Binding-site contacts:
Ligand atom CAR contacts residue PHE300 of chain 1.A at 4.2 Å (hydrophobic).
Ligand atom CAK contacts residue TYR344 of chain 1.A at 3.5 Å (hydrophobic).
Ligand atom CAJ contacts residue TRP289 of chain 1.A at 4.1 Å (hydrophobic).
Ligand atom OAC contacts residue TYR127 of chain 1.A at 3.4 Å (h-bond).
Ligand atom CAD contacts residue PHE341 of chain 1.A at 3.9 Å (hydrophobic).
Ligand atom NAO contacts residue TYR344 of chain 1.A at 4.4 Å.
Ligand atom NAN contacts residue TYR340 of chain 1.A at 3.7 Å.
Ligand atom CAF contacts residue TRP289 of chain 1.A at 3.8 Å (hydrophobic).
Ligand atom NAN contacts residue VX1 of chain 1.C at 4.0 Å.
Ligand atom CAH contacts residue TYR344 of chain 1.A at 3.8 Å (hydrophobic).
Ligand atom NAO contacts residue PHE298 of chain 1.A at 3.5 Å (h-bond).
Ligand atom CAE contacts residue VAL297 of chain 1.A at 3.6 Å (hydrophobic).
Ligand atom CAE contacts residue PHE298 of chain 1.A at 3.1 Å (hydrophobic).
Ligand atom CAE contacts residue TYR344 of chain 1.A at 4.0 Å (hydrophobic).
Ligand atom CAQ contacts residue TRP289 of chain 1.A at 4.2 Å (hydrophobic).
Ligand atom CAI contacts residue TYR75 of chain 1.A at 3.9 Å (hydrophobic).
Ligand atom CAD contacts residue TYR127 of chain 1.A at 3.7 Å (hydrophobic).
Ligand atom CAI contacts residue TRP289 of chain 1.A at 3.6 Å (hydrophobic).
Ligand atom CAD contacts residue PHE300 of chain 1.A at 4.2 Å (hydrophobic).
Ligand atom NAA contacts residue TYR75 of chain 1.A at 4.0 Å.
Ligand atom CAH contacts residue PHE298 of chain 1.A at 4.2 Å (hydrophobic).
Ligand atom CAL contacts residue TYR344 of chain 1.A at 3.9 Å (hydrophobic).
Ligand atom CAL contacts residue TYR127 of chain 1.A at 3.8 Å (hydrophobic).
Ligand atom NAS contacts residue TYR344 of chain 1.A at 4.0 Å.
Ligand atom CAL contacts residue TRP289 of chain 1.A at 3.7 Å (hydrophobic).
Ligand atom CAF contacts residue TYR75 of chain 1.A at 3.4 Å (hydrophobic).
Ligand atom NAS contacts residue TRP289 of chain 1.A at 4.3 Å.
Ligand atom NAO contacts residue PHE341 of chain 1.A at 3.3 Å.
Ligand atom NAN contacts residue TYR127 of chain 1.A at 3.5 Å (h-bond).
Ligand atom CAD contacts residue VX1 of chain 1.C at 3.7 Å.
Ligand atom CAM contacts residue TRP289 of chain 1.A at 3.4 Å (hydrophobic).
Ligand atom OAC contacts residue VX1 of chain 1.C at 3.4 Å.
Ligand atom OAC contacts residue TYR340 of chain 1.A at 3.1 Å.
Ligand atom OAC contacts residue VX1 of chain 1.E at 3.6 Å.
Ligand atom NAN contacts residue TYR344 of chain 1.A at 3.9 Å.
Ligand atom CAK contacts residue TRP289 of chain 1.A at 4.0 Å (hydrophobic).
Ligand atom CAR contacts residue PHE341 of chain 1.A at 4.0 Å (hydrophobic).
Ligand atom CAG contacts residue TRP289 of chain 1.A at 4.4 Å (hydrophobic).
Ligand atom CAR contacts residue TYR344 of chain 1.A at 4.3 Å (hydrophobic).
Ligand atom NAT contacts residue TRP289 of chain 1.A at 3.7 Å.

Sequence of chain 1.A:
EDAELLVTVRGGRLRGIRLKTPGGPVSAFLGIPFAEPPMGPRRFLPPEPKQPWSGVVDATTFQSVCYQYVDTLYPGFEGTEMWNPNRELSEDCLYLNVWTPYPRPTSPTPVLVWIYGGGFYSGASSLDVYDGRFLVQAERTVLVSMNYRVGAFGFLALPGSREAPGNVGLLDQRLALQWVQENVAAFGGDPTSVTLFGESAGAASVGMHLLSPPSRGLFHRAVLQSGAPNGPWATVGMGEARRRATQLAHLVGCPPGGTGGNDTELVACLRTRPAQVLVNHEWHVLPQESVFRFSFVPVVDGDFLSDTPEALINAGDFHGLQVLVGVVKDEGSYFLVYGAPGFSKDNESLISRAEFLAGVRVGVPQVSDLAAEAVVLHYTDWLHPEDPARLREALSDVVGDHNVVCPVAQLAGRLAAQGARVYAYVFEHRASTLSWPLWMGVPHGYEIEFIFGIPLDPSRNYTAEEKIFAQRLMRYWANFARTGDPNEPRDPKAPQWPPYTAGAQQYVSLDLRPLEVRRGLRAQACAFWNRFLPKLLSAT

The small molecule below binds the protein below.
Small molecule (SMILES): NC(=O)c1cc[n+](CCCn2ccnc2/C=N/O)cc1